Sequence of chain 1.I:
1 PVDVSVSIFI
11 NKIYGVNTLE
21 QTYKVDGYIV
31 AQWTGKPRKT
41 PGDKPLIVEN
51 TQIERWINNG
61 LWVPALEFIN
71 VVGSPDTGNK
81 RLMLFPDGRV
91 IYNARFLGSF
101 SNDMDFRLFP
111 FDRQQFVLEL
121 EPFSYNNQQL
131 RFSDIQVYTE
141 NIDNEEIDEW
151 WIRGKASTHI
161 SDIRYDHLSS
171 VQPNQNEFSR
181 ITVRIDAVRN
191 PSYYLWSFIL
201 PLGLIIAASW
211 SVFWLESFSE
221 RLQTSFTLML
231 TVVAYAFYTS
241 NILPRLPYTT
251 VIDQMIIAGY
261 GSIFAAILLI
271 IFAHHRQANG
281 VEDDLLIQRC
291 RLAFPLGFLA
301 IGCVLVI

This small molecule binds to this protein.
Small molecule (SMILES): CN(C)CCCN1c2ccccc2Sc2ccc(Cl)cc21

Binding-site contacts:
Ligand atom C15 contacts residue ASN144 of chain 1.I at 4.0 Å.
Ligand atom C5 contacts residue TRP150 of chain 1.I at 3.0 Å (hydrophobic).
Ligand atom N2 contacts residue ASN141 of chain 1.I at 3.9 Å.
Ligand atom C1 contacts residue ILE13 of chain 1.I at 3.4 Å (hydrophobic).
Ligand atom C15 contacts residue GLU140 of chain 1.I at 3.4 Å.
Ligand atom C15 contacts residue ASP148 of chain 1.I at 3.3 Å.
Ligand atom C7 contacts residue ILE13 of chain 1.I at 4.0 Å (hydrophobic).
Ligand atom N2 contacts residue THR139 of chain 1.I at 4.1 Å.
Ligand atom C9 contacts residue THR139 of chain 1.I at 3.9 Å.
Ligand atom C17 contacts residue ILE13 of chain 1.I at 2.9 Å (hydrophobic).
Ligand atom C16 contacts residue ASN141 of chain 1.I at 3.3 Å.
Ligand atom N1 contacts residue ILE13 of chain 1.I at 3.6 Å (h-bond).
Ligand atom C6 contacts residue PHE116 of chain 1.I at 3.2 Å (hydrophobic).
Ligand atom C14 contacts residue ASP148 of chain 1.I at 3.1 Å.
Ligand atom C3 contacts residue ILE13 of chain 1.I at 3.9 Å (hydrophobic).
Ligand atom C6 contacts residue TRP150 of chain 1.I at 3.6 Å (hydrophobic).
Ligand atom C16 contacts residue THR139 of chain 1.I at 3.3 Å.
Ligand atom CL1 contacts residue LYS12 of chain 1.I at 4.0 Å.
Ligand atom C10 contacts residue THR139 of chain 1.I at 3.6 Å.
Ligand atom C6 contacts residue ILE13 of chain 1.I at 3.9 Å (hydrophobic).
Ligand atom C16 contacts residue ILE152 of chain 1.I at 4.0 Å (hydrophobic).
Ligand atom C15 contacts residue GLU145 of chain 1.I at 3.4 Å.
Ligand atom CL1 contacts residue ILE10 of chain 1.I at 3.9 Å.
Ligand atom C3 contacts residue ILE152 of chain 1.I at 4.1 Å (hydrophobic).
Ligand atom C5 contacts residue ILE13 of chain 1.I at 3.6 Å (hydrophobic).
Ligand atom C17 contacts residue TRP150 of chain 1.I at 3.6 Å (hydrophobic).
Ligand atom C15 contacts residue ASN141 of chain 1.I at 3.4 Å.
Ligand atom C9 contacts residue VAL137 of chain 1.I at 3.4 Å (hydrophobic).
Ligand atom C16 contacts residue GLU140 of chain 1.I at 3.5 Å.
Ligand atom C11 contacts residue ILE13 of chain 1.I at 3.9 Å (hydrophobic).
Ligand atom C8 contacts residue ILE13 of chain 1.I at 3.9 Å (hydrophobic).
Ligand atom C8 contacts residue VAL137 of chain 1.I at 4.0 Å (hydrophobic).
Ligand atom N2 contacts residue GLU140 of chain 1.I at 3.8 Å.
Ligand atom S1 contacts residue ILE152 of chain 1.I at 3.4 Å.
Ligand atom CL1 contacts residue THR139 of chain 1.I at 3.4 Å.
Ligand atom S1 contacts residue ILE13 of chain 1.I at 4.0 Å.
Ligand atom C7 contacts residue PHE116 of chain 1.I at 3.4 Å (hydrophobic).
Ligand atom N2 contacts residue ASP148 of chain 1.I at 3.5 Å (salt-bridge).
Ligand atom C2 contacts residue ILE13 of chain 1.I at 3.8 Å (hydrophobic).
Ligand atom CL1 contacts residue ASN11 of chain 1.I at 3.1 Å.